This protein binds this small molecule.
Small molecule (SMILES): NC(=O)CN1CCCC1=O

Sequence of chain 1.B:
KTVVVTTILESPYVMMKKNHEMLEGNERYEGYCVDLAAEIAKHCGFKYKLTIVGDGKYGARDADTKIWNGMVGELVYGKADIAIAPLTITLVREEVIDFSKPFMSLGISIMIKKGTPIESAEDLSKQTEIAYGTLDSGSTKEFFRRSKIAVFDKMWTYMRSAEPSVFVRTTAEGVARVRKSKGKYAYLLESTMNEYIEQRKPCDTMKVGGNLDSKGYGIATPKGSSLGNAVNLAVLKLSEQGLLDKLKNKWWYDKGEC

Binding-site contacts:
Ligand atom N01 contacts residue TYR32 of chain 1.A at 3.2 Å (h-bond).
Ligand atom C02 contacts residue MET104 of chain 1.A at 4.3 Å (hydrophobic).
Ligand atom N05 contacts residue PHE103 of chain 1.A at 3.7 Å.
Ligand atom O10 contacts residue SER239 of chain 1.A at 3.8 Å.
Ligand atom C09 contacts residue SER239 of chain 1.A at 3.5 Å.
Ligand atom C02 contacts residue TYR32 of chain 1.A at 4.3 Å (hydrophobic).
Ligand atom O03 contacts residue LEU244 of chain 1.A at 3.3 Å (h-bond).
Ligand atom C04 contacts residue MET104 of chain 1.A at 3.8 Å (hydrophobic).
Ligand atom C09 contacts residue PHE103 of chain 1.A at 4.2 Å (hydrophobic).
Ligand atom N01 contacts residue PHE103 of chain 1.A at 3.4 Å (h-bond).
Ligand atom C09 contacts residue LEU244 of chain 1.A at 4.0 Å (hydrophobic).
Ligand atom C06 contacts residue LEU244 of chain 1.A at 3.5 Å (hydrophobic).
Ligand atom O03 contacts residue ASP245 of chain 1.A at 2.9 Å (salt-bridge).
Ligand atom O10 contacts residue SER214 of chain 1.B at 3.5 Å (h-bond).
Ligand atom O10 contacts residue LEU244 of chain 1.A at 4.2 Å.
Ligand atom C04 contacts residue LEU244 of chain 1.A at 3.6 Å (hydrophobic).
Ligand atom C06 contacts residue ASP245 of chain 1.A at 2.6 Å.
Ligand atom C02 contacts residue PHE103 of chain 1.A at 3.5 Å (hydrophobic).
Ligand atom O10 contacts residue PRO102 of chain 1.A at 3.9 Å.
Ligand atom C04 contacts residue ASP245 of chain 1.A at 4.4 Å.
Ligand atom N05 contacts residue LEU244 of chain 1.A at 3.6 Å.
Ligand atom N01 contacts residue LYS248 of chain 1.A at 4.1 Å.
Ligand atom O03 contacts residue LYS248 of chain 1.A at 4.3 Å.
Ligand atom C07 contacts residue SER214 of chain 1.B at 3.5 Å.
Ligand atom C08 contacts residue SER214 of chain 1.B at 2.6 Å.
Ligand atom N01 contacts residue LEU244 of chain 1.A at 3.6 Å (h-bond).
Ligand atom C09 contacts residue SER214 of chain 1.B at 3.3 Å.
Ligand atom C06 contacts residue SER214 of chain 1.B at 4.3 Å.
Ligand atom C07 contacts residue LEU244 of chain 1.A at 4.3 Å (hydrophobic).
Ligand atom C04 contacts residue PHE103 of chain 1.A at 2.6 Å (hydrophobic).
Ligand atom O10 contacts residue PHE103 of chain 1.A at 3.9 Å.
Ligand atom N05 contacts residue SER214 of chain 1.B at 4.3 Å.
Ligand atom N05 contacts residue ASP245 of chain 1.A at 3.8 Å.
Ligand atom N01 contacts residue MET104 of chain 1.A at 3.5 Å.
Ligand atom C07 contacts residue ASP245 of chain 1.A at 3.2 Å.
Ligand atom C08 contacts residue SER239 of chain 1.A at 2.9 Å.
Ligand atom C08 contacts residue ASP245 of chain 1.A at 4.5 Å.
Ligand atom C02 contacts residue ASP245 of chain 1.A at 3.9 Å.
Ligand atom C07 contacts residue SER239 of chain 1.A at 3.7 Å.
Ligand atom C02 contacts residue LEU244 of chain 1.A at 3.7 Å (hydrophobic).

Sequence of chain 1.A:
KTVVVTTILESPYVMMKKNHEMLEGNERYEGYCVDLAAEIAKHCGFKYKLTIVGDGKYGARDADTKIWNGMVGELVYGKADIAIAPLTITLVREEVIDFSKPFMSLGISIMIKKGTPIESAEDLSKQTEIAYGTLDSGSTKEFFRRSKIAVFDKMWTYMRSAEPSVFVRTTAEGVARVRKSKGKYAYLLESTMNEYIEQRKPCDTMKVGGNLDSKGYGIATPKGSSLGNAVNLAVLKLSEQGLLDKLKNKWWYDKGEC